Binding-site contacts:
Ligand atom C4 contacts residue ASN801 of chain 1.C at 4.2 Å.
Ligand atom O5 contacts residue ASN801 of chain 1.C at 2.4 Å (h-bond).
Ligand atom N2 contacts residue ASN801 of chain 1.C at 3.0 Å (h-bond).
Ligand atom C2 contacts residue ASN801 of chain 1.C at 2.5 Å.
Ligand atom O5 contacts residue SER803 of chain 1.C at 3.7 Å.
Ligand atom C1 contacts residue ASN801 of chain 1.C at 1.4 Å.
Ligand atom C2 contacts residue SER803 of chain 1.C at 4.4 Å.
Ligand atom C6 contacts residue GLN804 of chain 1.C at 4.5 Å.
Ligand atom O7 contacts residue ASN801 of chain 1.C at 2.9 Å (h-bond).
Ligand atom C5 contacts residue SER803 of chain 1.C at 3.9 Å.
Ligand atom C7 contacts residue ASN801 of chain 1.C at 3.2 Å.
Ligand atom C8 contacts residue ASN801 of chain 1.C at 4.4 Å.
Ligand atom C5 contacts residue ASN801 of chain 1.C at 3.7 Å.
Ligand atom C3 contacts residue ASN801 of chain 1.C at 3.8 Å.
Ligand atom C1 contacts residue SER803 of chain 1.C at 3.3 Å.

The small molecule below binds the protein below.
Small molecule (SMILES): CC(=O)N[C@H]1[C@H](O[C@H]2[C@H](O)[C@@H](NC(C)=O)CO[C@@H]2CO)O[C@H](CO)[C@@H](O)[C@@H]1O

Sequence of chain 1.C:
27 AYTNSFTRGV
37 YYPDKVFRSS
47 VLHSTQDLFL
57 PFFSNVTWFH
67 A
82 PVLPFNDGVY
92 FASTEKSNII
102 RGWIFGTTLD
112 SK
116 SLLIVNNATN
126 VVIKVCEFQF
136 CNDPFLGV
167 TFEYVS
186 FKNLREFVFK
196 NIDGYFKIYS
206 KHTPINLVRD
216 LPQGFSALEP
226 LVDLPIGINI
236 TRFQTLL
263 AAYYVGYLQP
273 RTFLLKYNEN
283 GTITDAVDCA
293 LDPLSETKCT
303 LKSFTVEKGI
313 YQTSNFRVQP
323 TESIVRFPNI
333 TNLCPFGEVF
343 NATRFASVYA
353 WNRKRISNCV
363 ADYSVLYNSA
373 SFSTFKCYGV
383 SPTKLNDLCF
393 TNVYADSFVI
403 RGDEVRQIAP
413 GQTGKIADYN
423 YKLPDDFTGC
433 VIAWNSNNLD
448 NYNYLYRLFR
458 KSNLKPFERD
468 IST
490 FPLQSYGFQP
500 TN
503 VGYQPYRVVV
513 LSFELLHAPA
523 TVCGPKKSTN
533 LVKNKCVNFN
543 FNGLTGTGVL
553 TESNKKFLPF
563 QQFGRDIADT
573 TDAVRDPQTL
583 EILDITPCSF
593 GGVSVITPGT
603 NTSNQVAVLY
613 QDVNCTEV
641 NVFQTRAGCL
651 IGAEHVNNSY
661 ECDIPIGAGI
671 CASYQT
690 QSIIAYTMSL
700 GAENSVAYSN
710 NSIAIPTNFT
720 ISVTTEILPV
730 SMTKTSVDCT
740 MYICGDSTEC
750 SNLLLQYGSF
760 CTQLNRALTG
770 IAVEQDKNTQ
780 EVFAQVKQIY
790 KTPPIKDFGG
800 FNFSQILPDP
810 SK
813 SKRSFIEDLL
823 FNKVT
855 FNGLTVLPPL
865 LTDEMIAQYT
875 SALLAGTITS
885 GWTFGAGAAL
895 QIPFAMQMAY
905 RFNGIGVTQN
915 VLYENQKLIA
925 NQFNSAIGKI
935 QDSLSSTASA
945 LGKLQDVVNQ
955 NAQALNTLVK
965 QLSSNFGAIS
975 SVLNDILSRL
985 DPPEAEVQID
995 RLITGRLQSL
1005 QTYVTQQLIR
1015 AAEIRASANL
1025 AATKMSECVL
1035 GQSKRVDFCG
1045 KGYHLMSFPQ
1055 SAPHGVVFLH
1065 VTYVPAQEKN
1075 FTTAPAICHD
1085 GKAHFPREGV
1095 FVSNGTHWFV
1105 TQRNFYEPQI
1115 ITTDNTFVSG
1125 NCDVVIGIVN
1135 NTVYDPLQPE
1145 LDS